Binding-site contacts:
Ligand atom CAK contacts residue THR677 of chain 1.D at 3.5 Å.
Ligand atom OAA contacts residue ARG476 of chain 1.D at 2.5 Å (salt-bridge).
Ligand atom CAW contacts residue TYR441 of chain 1.D at 3.5 Å (hydrophobic).
Ligand atom CAU contacts residue TYR441 of chain 1.D at 3.6 Å (hydrophobic).
Ligand atom OAB contacts residue TYR441 of chain 1.D at 3.8 Å.
Ligand atom FAG contacts residue PRO469 of chain 1.D at 3.6 Å.
Ligand atom CAI contacts residue TYR441 of chain 1.D at 3.7 Å (hydrophobic).
Ligand atom OAC contacts residue SER645 of chain 1.D at 3.5 Å (h-bond).
Ligand atom NAP contacts residue PRO469 of chain 1.D at 3.0 Å (h-bond).
Ligand atom CAV contacts residue TYR441 of chain 1.D at 3.6 Å (hydrophobic).
Ligand atom FAF contacts residue MET699 of chain 1.D at 3.5 Å.
Ligand atom OAQ contacts residue THR677 of chain 1.D at 2.6 Å (h-bond).
Ligand atom CAL contacts residue THR677 of chain 1.D at 3.3 Å.
Ligand atom CAJ contacts residue TYR723 of chain 1.D at 3.2 Å (hydrophobic).
Ligand atom NAP contacts residue TYR441 of chain 1.D at 3.5 Å.
Ligand atom FAF contacts residue TYR723 of chain 1.D at 3.0 Å.
Ligand atom CAV contacts residue PRO469 of chain 1.D at 3.7 Å (hydrophobic).
Ligand atom OAD contacts residue SER645 of chain 1.D at 3.0 Å (h-bond).
Ligand atom NAP contacts residue THR471 of chain 1.D at 3.5 Å (h-bond).
Ligand atom CAT contacts residue TYR441 of chain 1.D at 3.6 Å (hydrophobic).
Ligand atom OAA contacts residue LEU470 of chain 1.D at 3.7 Å.
Ligand atom CAT contacts residue THR471 of chain 1.D at 3.6 Å.
Ligand atom CAJ contacts residue PRO469 of chain 1.D at 3.6 Å (hydrophobic).
Ligand atom CAJ contacts residue TYR441 of chain 1.D at 3.6 Å (hydrophobic).
Ligand atom FAH contacts residue TYR441 of chain 1.D at 3.4 Å.
Ligand atom OAB contacts residue ARG476 of chain 1.D at 2.8 Å (salt-bridge).
Ligand atom OAE contacts residue SER645 of chain 1.D at 2.8 Å (h-bond).
Ligand atom FAH contacts residue MET699 of chain 1.D at 3.8 Å.
Ligand atom FAG contacts residue TYR723 of chain 1.D at 3.1 Å.
Ligand atom NAY contacts residue TYR441 of chain 1.D at 3.6 Å.
Ligand atom FAF contacts residue THR698 of chain 1.D at 3.8 Å.
Ligand atom CAS contacts residue TYR723 of chain 1.D at 3.5 Å (hydrophobic).
Ligand atom CAR contacts residue TYR441 of chain 1.D at 3.8 Å (hydrophobic).
Ligand atom FAG contacts residue TYR396 of chain 1.D at 3.7 Å.
Ligand atom FAH contacts residue GLU393 of chain 1.D at 3.4 Å.
Ligand atom CAS contacts residue TYR441 of chain 1.D at 3.5 Å (hydrophobic).
Ligand atom CAZ contacts residue TYR723 of chain 1.D at 3.4 Å (hydrophobic).
Ligand atom OAE contacts residue GLY644 of chain 1.D at 3.7 Å.
Ligand atom OAA contacts residue THR471 of chain 1.D at 2.9 Å (h-bond).
Ligand atom PBA contacts residue SER645 of chain 1.D at 3.4 Å.

The protein below binds the small molecule below.
Small molecule (SMILES): O=c1[nH]c2cc(C(F)(F)F)c(N3CCOCC3)cc2n(CP(=O)(O)O)c1=O

Sequence of chain 1.D:
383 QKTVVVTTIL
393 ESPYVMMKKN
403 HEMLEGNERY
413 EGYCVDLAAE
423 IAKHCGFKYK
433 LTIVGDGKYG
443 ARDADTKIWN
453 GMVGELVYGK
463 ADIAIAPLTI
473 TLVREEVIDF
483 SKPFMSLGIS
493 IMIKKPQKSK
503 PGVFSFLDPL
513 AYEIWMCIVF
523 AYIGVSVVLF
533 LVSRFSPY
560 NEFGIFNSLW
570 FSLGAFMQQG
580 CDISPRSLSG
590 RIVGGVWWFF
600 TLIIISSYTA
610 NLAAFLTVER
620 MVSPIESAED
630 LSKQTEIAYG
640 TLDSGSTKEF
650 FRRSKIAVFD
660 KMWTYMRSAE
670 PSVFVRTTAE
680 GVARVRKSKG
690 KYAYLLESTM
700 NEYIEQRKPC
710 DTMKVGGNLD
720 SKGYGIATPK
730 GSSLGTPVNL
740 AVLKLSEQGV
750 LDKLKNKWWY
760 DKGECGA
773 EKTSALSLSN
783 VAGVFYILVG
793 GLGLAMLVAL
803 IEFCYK